A protein and the small-molecule ligand that binds it are described below.
Small molecule (SMILES): CC(=O)N[C@@H]1[C@@H](O)[C@H](O)[C@@H](CO)O[C@H]1O

Sequence of chain 2.A:
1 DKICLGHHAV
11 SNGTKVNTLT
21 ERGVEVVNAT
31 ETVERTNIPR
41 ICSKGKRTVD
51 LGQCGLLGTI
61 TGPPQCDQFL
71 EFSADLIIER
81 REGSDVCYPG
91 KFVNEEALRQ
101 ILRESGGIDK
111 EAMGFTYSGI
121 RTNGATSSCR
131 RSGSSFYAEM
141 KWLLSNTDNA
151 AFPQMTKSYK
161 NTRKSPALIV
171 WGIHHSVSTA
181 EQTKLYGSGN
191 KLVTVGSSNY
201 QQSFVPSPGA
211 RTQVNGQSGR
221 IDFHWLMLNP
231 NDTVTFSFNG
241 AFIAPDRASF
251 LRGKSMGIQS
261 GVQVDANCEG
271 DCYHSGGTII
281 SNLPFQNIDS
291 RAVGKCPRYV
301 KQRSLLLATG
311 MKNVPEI

Sequence of chain 2.B:
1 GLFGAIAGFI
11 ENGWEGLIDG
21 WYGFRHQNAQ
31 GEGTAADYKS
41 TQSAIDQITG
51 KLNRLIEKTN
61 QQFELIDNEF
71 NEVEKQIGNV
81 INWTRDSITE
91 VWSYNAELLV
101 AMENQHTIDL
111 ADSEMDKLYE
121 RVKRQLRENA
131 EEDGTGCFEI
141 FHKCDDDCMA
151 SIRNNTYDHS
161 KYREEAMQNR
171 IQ

Binding-site contacts:
Ligand atom O6 contacts residue LEU52 of chain 2.B at 3.3 Å.
Ligand atom C5 contacts residue THR30 of chain 2.A at 4.2 Å.
Ligand atom C8 contacts residue ASN28 of chain 2.A at 4.5 Å.
Ligand atom C3 contacts residue ASN28 of chain 2.A at 3.8 Å.
Ligand atom O5 contacts residue ALA29 of chain 2.A at 4.1 Å.
Ligand atom C1 contacts residue THR309 of chain 2.A at 3.9 Å.
Ligand atom O7 contacts residue ASN28 of chain 2.A at 3.4 Å (h-bond).
Ligand atom O5 contacts residue ASN28 of chain 2.A at 2.4 Å (h-bond).
Ligand atom O6 contacts residue THR309 of chain 2.A at 4.2 Å.
Ligand atom C6 contacts residue THR30 of chain 2.A at 3.7 Å.
Ligand atom C1 contacts residue ALA29 of chain 2.A at 4.2 Å (hydrophobic).
Ligand atom C4 contacts residue ASN28 of chain 2.A at 4.2 Å.
Ligand atom C5 contacts residue ASN28 of chain 2.A at 3.7 Å.
Ligand atom C1 contacts residue ASN28 of chain 2.A at 1.5 Å.
Ligand atom C6 contacts residue LEU52 of chain 2.B at 4.2 Å (hydrophobic).
Ligand atom O5 contacts residue THR309 of chain 2.A at 3.4 Å (h-bond).
Ligand atom N2 contacts residue ASN28 of chain 2.A at 2.9 Å (h-bond).
Ligand atom C7 contacts residue ASN28 of chain 2.A at 3.3 Å.
Ligand atom C2 contacts residue ASN28 of chain 2.A at 2.5 Å.